Sequence of chain 1.A:
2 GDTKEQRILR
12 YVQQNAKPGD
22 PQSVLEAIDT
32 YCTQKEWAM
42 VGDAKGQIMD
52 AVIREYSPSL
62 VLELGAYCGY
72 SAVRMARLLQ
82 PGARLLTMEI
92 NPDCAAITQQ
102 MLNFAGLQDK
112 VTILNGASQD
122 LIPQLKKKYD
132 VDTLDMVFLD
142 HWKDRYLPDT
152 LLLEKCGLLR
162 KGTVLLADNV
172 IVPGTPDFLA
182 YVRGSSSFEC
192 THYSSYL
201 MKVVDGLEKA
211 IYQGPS

Binding-site contacts:
Ligand atom C8 contacts residue GLY66 of chain 1.A at 4.0 Å.
Ligand atom C12 contacts residue SER119 of chain 1.A at 3.7 Å.
Ligand atom C20 contacts residue GLY117 of chain 1.A at 3.4 Å.
Ligand atom C20 contacts residue GLU90 of chain 1.A at 4.0 Å.
Ligand atom C2 contacts residue ILE91 of chain 1.A at 3.6 Å (hydrophobic).
Ligand atom C7 contacts residue GLY117 of chain 1.A at 4.0 Å.
Ligand atom C4 contacts residue GLY66 of chain 1.A at 3.9 Å.
Ligand atom C17 contacts residue MET40 of chain 1.A at 3.7 Å (hydrophobic).
Ligand atom N9 contacts residue ILE91 of chain 1.A at 3.8 Å.
Ligand atom O14 contacts residue TYR68 of chain 1.A at 3.3 Å.
Ligand atom C21 contacts residue SER119 of chain 1.A at 3.8 Å.
Ligand atom N6 contacts residue ALA118 of chain 1.A at 3.5 Å.
Ligand atom C17 contacts residue TYR68 of chain 1.A at 3.8 Å (hydrophobic).
Ligand atom N6 contacts residue SER119 of chain 1.A at 2.8 Å (h-bond).
Ligand atom C2 contacts residue HIS142 of chain 1.A at 3.8 Å.
Ligand atom C15 contacts residue MET40 of chain 1.A at 3.8 Å (hydrophobic).
Ligand atom C7 contacts residue ILE91 of chain 1.A at 3.7 Å (hydrophobic).
Ligand atom C21 contacts residue ALA118 of chain 1.A at 4.0 Å (hydrophobic).
Ligand atom C16 contacts residue TRP143 of chain 1.A at 3.8 Å (hydrophobic).
Ligand atom O14 contacts residue GLU90 of chain 1.A at 3.7 Å.
Ligand atom O14 contacts residue GLY66 of chain 1.A at 3.4 Å.
Ligand atom C1 contacts residue GLY66 of chain 1.A at 3.7 Å.
Ligand atom N6 contacts residue HIS142 of chain 1.A at 4.0 Å.
Ligand atom N9 contacts residue GLU90 of chain 1.A at 2.4 Å (salt-bridge).
Ligand atom C7 contacts residue SER119 of chain 1.A at 3.8 Å.
Ligand atom C3 contacts residue HIS142 of chain 1.A at 3.9 Å.
Ligand atom C8 contacts residue GLU90 of chain 1.A at 3.9 Å.
Ligand atom C21 contacts residue ARG146 of chain 1.A at 3.6 Å.
Ligand atom C3 contacts residue ILE91 of chain 1.A at 3.5 Å (hydrophobic).
Ligand atom N9 contacts residue GLY66 of chain 1.A at 4.0 Å.
Ligand atom C21 contacts residue TRP143 of chain 1.A at 3.7 Å (hydrophobic).
Ligand atom N5 contacts residue GLU90 of chain 1.A at 3.2 Å (salt-bridge).
Ligand atom C4 contacts residue HIS142 of chain 1.A at 3.4 Å.
Ligand atom C20 contacts residue MET89 of chain 1.A at 3.6 Å (hydrophobic).
Ligand atom C20 contacts residue SER119 of chain 1.A at 3.9 Å.
Ligand atom C1 contacts residue GLU90 of chain 1.A at 3.4 Å.
Ligand atom C21 contacts residue GLN120 of chain 1.A at 3.6 Å.
Ligand atom S10 contacts residue TRP143 of chain 1.A at 3.5 Å.
Ligand atom N5 contacts residue ILE91 of chain 1.A at 3.0 Å (h-bond).
Ligand atom C20 contacts residue ILE91 of chain 1.A at 3.9 Å (hydrophobic).

A small-molecule ligand and the protein it binds are described below.
Small molecule (SMILES): Cc1nc(C)c(-c2cc(C(=O)N3CCN(c4ccccc4)CC3)n[nH]2)s1